The protein below binds the small molecule below.
Small molecule (SMILES): Cc1cc(CCCCCOc2ccc(C3=NCCO3)cc2)on1

Sequence of chain 37.C:
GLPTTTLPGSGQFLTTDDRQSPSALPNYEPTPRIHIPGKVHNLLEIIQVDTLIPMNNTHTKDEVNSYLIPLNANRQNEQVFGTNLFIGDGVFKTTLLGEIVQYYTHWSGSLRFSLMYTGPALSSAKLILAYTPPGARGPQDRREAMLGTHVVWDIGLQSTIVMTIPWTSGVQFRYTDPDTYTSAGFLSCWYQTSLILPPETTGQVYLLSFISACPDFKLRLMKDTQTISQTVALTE

Sequence of chain 37.A:
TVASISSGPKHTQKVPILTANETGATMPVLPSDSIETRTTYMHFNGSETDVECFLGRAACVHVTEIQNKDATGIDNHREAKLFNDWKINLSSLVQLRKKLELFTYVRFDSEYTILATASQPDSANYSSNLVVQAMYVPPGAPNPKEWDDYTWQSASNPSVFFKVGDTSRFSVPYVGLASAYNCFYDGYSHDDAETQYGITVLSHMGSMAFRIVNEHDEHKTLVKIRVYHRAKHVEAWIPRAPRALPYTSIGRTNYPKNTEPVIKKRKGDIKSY

Binding-site contacts:
Ligand atom C3B contacts residue VAL188 of chain 37.A at 3.8 Å (hydrophobic).
Ligand atom C1B contacts residue ILE104 of chain 37.A at 4.0 Å (hydrophobic).
Ligand atom C4C contacts residue VAL188 of chain 37.A at 3.7 Å (hydrophobic).
Ligand atom O1 contacts residue MET221 of chain 37.A at 3.8 Å.
Ligand atom N2 contacts residue LEU106 of chain 37.A at 3.8 Å.
Ligand atom C6B contacts residue ILE104 of chain 37.A at 3.6 Å (hydrophobic).
Ligand atom O1 contacts residue LEU106 of chain 37.A at 3.7 Å.
Ligand atom N3A contacts residue ALA24 of chain 37.C at 3.8 Å.
Ligand atom N3A contacts residue PHE186 of chain 37.A at 4.0 Å.
Ligand atom C4A contacts residue PRO174 of chain 37.A at 3.1 Å (hydrophobic).
Ligand atom C2A contacts residue TYR152 of chain 37.A at 3.6 Å (hydrophobic).
Ligand atom C1C contacts residue LEU106 of chain 37.A at 3.8 Å (hydrophobic).
Ligand atom O1A contacts residue PHE186 of chain 37.A at 3.0 Å.
Ligand atom C6B contacts residue TYR128 of chain 37.A at 3.3 Å (hydrophobic).
Ligand atom C3C contacts residue TYR128 of chain 37.A at 3.4 Å (hydrophobic).
Ligand atom O1B contacts residue ILE104 of chain 37.A at 3.9 Å.
Ligand atom C5B contacts residue PHE186 of chain 37.A at 3.9 Å (hydrophobic).
Ligand atom C1B contacts residue VAL188 of chain 37.A at 3.8 Å (hydrophobic).
Ligand atom O1B contacts residue TYR128 of chain 37.A at 3.4 Å (h-bond).
Ligand atom C3B contacts residue TYR152 of chain 37.A at 3.7 Å (hydrophobic).
Ligand atom C4 contacts residue TYR197 of chain 37.A at 3.8 Å (hydrophobic).
Ligand atom C4C contacts residue VAL191 of chain 37.A at 3.0 Å (hydrophobic).
Ligand atom C4 contacts residue LEU106 of chain 37.A at 3.9 Å (hydrophobic).
Ligand atom N3A contacts residue PRO174 of chain 37.A at 3.7 Å.
Ligand atom C5A contacts residue VAL176 of chain 37.A at 3.6 Å (hydrophobic).
Ligand atom C1C contacts residue TYR128 of chain 37.A at 3.7 Å (hydrophobic).
Ligand atom C5B contacts residue TYR128 of chain 37.A at 4.0 Å (hydrophobic).
Ligand atom C4B contacts residue PHE186 of chain 37.A at 3.6 Å (hydrophobic).
Ligand atom C5C contacts residue VAL191 of chain 37.A at 3.8 Å (hydrophobic).
Ligand atom C5 contacts residue LEU106 of chain 37.A at 3.8 Å (hydrophobic).
Ligand atom C2C contacts residue TYR197 of chain 37.A at 3.7 Å (hydrophobic).
Ligand atom C4B contacts residue TYR152 of chain 37.A at 3.8 Å (hydrophobic).
Ligand atom C5A contacts residue ALA150 of chain 37.A at 3.6 Å (hydrophobic).
Ligand atom C5A contacts residue PHE186 of chain 37.A at 3.5 Å (hydrophobic).
Ligand atom N3A contacts residue TYR152 of chain 37.A at 3.5 Å.
Ligand atom C2B contacts residue VAL188 of chain 37.A at 3.5 Å (hydrophobic).
Ligand atom C2A contacts residue PHE186 of chain 37.A at 3.3 Å (hydrophobic).
Ligand atom C2C contacts residue MET221 of chain 37.A at 3.8 Å (hydrophobic).
Ligand atom C5B contacts residue MET224 of chain 37.A at 3.9 Å (hydrophobic).
Ligand atom C1B contacts residue TYR128 of chain 37.A at 3.6 Å (hydrophobic).